Binding-site contacts:
Ligand atom CAS contacts residue VAL714 of chain 1.B at 3.9 Å (hydrophobic).
Ligand atom CAM contacts residue ILE616 of chain 1.B at 3.6 Å (hydrophobic).
Ligand atom CAZ contacts residue VAL620 of chain 1.B at 3.8 Å (hydrophobic).
Ligand atom CAQ contacts residue PHE624 of chain 1.B at 4.2 Å (hydrophobic).
Ligand atom OAH contacts residue PHE709 of chain 1.B at 3.2 Å.
Ligand atom CAV contacts residue VAL620 of chain 1.B at 3.9 Å (hydrophobic).
Ligand atom CBF contacts residue VAL714 of chain 1.B at 4.0 Å (hydrophobic).
Ligand atom OAG contacts residue MET710 of chain 1.B at 3.7 Å.
Ligand atom CAZ contacts residue MET710 of chain 1.B at 4.2 Å (hydrophobic).
Ligand atom CAM contacts residue LEU619 of chain 1.B at 4.2 Å (hydrophobic).
Ligand atom OAH contacts residue ASN839 of chain 1.B at 2.5 Å (h-bond).
Ligand atom CAT contacts residue MET710 of chain 1.B at 4.3 Å (hydrophobic).
Ligand atom CAY contacts residue PHE709 of chain 1.B at 3.9 Å (hydrophobic).
Ligand atom CAL contacts residue ILE616 of chain 1.B at 3.6 Å (hydrophobic).
Ligand atom OAG contacts residue PHE709 of chain 1.B at 3.2 Å.
Ligand atom CAY contacts residue ILE616 of chain 1.B at 4.0 Å (hydrophobic).
Ligand atom CAU contacts residue LEU717 of chain 1.B at 4.0 Å (hydrophobic).
Ligand atom CAP contacts residue PHE624 of chain 1.B at 3.7 Å (hydrophobic).
Ligand atom CAU contacts residue VAL714 of chain 1.B at 3.7 Å (hydrophobic).
Ligand atom CAS contacts residue VAL713 of chain 1.B at 4.0 Å (hydrophobic).
Ligand atom OAF contacts residue TRP606 of chain 1.B at 2.8 Å (h-bond).
Ligand atom CBE contacts residue PHE624 of chain 1.B at 4.2 Å (hydrophobic).
Ligand atom CAX contacts residue TRP606 of chain 1.B at 3.4 Å (hydrophobic).
Ligand atom CAX contacts residue ASN839 of chain 1.B at 2.8 Å.
Ligand atom OAF contacts residue ASN839 of chain 1.B at 3.5 Å (h-bond).
Ligand atom CAA contacts residue PHE624 of chain 1.B at 4.3 Å (hydrophobic).
Ligand atom CAE contacts residue LEU717 of chain 1.B at 4.2 Å (hydrophobic).
Ligand atom CAL contacts residue ASN839 of chain 1.B at 3.3 Å.
Ligand atom CAX contacts residue PHE709 of chain 1.B at 4.3 Å (hydrophobic).
Ligand atom CAV contacts residue ILE616 of chain 1.B at 4.1 Å (hydrophobic).
Ligand atom CAR contacts residue VAL713 of chain 1.B at 4.3 Å (hydrophobic).
Ligand atom CAI contacts residue VAL620 of chain 1.B at 3.6 Å (hydrophobic).
Ligand atom CAR contacts residue PHE836 of chain 1.B at 4.0 Å (hydrophobic).
Ligand atom CAJ contacts residue LEU718 of chain 1.B at 4.2 Å (hydrophobic).
Ligand atom OAW contacts residue ILE616 of chain 1.B at 3.5 Å.
Ligand atom OAH contacts residue TRP606 of chain 1.B at 3.1 Å.
Ligand atom CAN contacts residue PHE624 of chain 1.B at 3.9 Å (hydrophobic).
Ligand atom CAK contacts residue VAL620 of chain 1.B at 3.7 Å (hydrophobic).
Ligand atom CBG contacts residue PHE624 of chain 1.B at 4.3 Å (hydrophobic).
Ligand atom CAT contacts residue VAL713 of chain 1.B at 3.6 Å (hydrophobic).

Sequence of chain 1.B:
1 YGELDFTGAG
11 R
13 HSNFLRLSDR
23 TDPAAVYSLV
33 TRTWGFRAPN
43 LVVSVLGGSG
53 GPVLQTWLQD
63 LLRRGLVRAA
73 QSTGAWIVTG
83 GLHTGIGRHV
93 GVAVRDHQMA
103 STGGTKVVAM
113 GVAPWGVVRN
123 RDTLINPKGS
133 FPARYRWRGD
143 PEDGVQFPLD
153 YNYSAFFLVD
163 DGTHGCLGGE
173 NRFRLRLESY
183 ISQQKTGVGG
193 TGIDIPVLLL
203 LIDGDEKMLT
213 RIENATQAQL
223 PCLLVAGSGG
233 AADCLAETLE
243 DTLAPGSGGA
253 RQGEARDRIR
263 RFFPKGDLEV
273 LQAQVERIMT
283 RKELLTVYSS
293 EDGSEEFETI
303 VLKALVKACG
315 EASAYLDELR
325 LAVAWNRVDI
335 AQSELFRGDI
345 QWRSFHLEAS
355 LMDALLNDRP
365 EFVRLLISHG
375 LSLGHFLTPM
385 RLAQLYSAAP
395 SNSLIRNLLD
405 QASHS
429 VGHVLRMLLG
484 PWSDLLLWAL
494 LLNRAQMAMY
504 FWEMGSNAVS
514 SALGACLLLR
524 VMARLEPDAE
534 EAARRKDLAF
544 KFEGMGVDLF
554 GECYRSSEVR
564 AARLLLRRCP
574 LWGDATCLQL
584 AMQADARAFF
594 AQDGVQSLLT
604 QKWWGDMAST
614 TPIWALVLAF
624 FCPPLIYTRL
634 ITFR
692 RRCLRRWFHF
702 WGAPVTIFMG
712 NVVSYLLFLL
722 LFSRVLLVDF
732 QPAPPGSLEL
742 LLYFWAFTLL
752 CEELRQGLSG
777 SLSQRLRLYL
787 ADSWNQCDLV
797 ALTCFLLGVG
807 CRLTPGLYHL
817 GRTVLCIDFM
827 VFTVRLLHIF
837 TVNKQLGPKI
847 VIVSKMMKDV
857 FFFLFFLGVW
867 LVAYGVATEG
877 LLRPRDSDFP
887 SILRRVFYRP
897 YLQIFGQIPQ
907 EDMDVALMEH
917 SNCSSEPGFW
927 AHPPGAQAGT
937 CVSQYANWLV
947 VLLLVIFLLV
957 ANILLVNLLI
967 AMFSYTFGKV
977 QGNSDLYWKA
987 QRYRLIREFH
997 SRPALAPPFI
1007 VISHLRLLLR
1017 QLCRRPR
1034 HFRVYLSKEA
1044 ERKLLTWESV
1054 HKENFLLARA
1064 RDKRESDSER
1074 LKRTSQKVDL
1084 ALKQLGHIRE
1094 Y

A protein and the small-molecule ligand that binds it are described below.
Small molecule (SMILES): CC(C)CCC[C@@H](C)[C@H]1CC[C@H]2[C@@H]3CC=C4C[C@@H](OC(=O)CCC(=O)O)CC[C@]4(C)[C@H]3CC[C@]12C